Sequence of chain 36.B:
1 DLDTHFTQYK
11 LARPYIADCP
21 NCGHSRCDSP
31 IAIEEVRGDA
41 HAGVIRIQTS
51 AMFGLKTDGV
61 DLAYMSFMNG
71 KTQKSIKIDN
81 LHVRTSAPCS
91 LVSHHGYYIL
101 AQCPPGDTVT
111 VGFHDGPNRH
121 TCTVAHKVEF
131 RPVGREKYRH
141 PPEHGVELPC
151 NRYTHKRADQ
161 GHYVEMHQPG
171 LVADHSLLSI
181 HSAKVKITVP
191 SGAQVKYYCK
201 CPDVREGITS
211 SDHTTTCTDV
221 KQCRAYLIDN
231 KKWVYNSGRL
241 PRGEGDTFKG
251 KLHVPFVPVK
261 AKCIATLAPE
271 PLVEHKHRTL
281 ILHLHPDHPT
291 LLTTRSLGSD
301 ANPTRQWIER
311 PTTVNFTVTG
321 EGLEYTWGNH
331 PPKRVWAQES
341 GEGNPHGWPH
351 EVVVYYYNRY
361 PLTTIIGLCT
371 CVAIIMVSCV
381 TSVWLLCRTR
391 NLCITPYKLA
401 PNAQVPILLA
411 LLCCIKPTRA

A protein and the small-molecule ligand that binds it are described below.
Small molecule (SMILES): CC(=O)N[C@@H]1[C@@H](O)[C@H](O)[C@@H](CO)O[C@H]1O

Binding-site contacts:
Ligand atom O5 contacts residue THR313 of chain 36.B at 4.3 Å.
Ligand atom C6 contacts residue THR313 of chain 36.B at 4.5 Å.
Ligand atom O5 contacts residue ASN315 of chain 36.B at 2.4 Å (h-bond).
Ligand atom C6 contacts residue ASN315 of chain 36.B at 4.5 Å.
Ligand atom C3 contacts residue ASN315 of chain 36.B at 3.8 Å.
Ligand atom C1 contacts residue ASN315 of chain 36.B at 1.4 Å.
Ligand atom C7 contacts residue ASN315 of chain 36.B at 3.3 Å.
Ligand atom C5 contacts residue ASN315 of chain 36.B at 3.7 Å.
Ligand atom C8 contacts residue ILE281 of chain 36.B at 4.5 Å (hydrophobic).
Ligand atom N2 contacts residue ASN315 of chain 36.B at 2.8 Å (h-bond).
Ligand atom C4 contacts residue ASN315 of chain 36.B at 4.3 Å.
Ligand atom O5 contacts residue VAL314 of chain 36.B at 3.8 Å.
Ligand atom O7 contacts residue ASN315 of chain 36.B at 4.2 Å.
Ligand atom C1 contacts residue VAL314 of chain 36.B at 4.4 Å (hydrophobic).
Ligand atom C2 contacts residue ASN315 of chain 36.B at 2.5 Å.
Ligand atom C8 contacts residue ASN315 of chain 36.B at 3.5 Å.